The protein below binds the small molecule below.
Small molecule (SMILES): Nc1ncnc2c1ncn2[C@@H]1O[C@H](CO)[C@@H](O)[C@H]1O

Sequence of chain 2.B:
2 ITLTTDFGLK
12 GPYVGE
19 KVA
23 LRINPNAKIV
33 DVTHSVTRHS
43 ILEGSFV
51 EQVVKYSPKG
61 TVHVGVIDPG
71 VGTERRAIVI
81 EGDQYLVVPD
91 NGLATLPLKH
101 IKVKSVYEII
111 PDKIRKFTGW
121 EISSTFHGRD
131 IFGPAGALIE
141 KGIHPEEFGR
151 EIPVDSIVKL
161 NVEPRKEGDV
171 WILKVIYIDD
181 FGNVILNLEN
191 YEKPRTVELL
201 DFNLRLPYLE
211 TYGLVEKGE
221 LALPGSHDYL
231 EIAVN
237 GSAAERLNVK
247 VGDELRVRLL

Binding-site contacts:
Ligand atom C8 contacts residue PHE181 of chain 2.C at 3.5 Å (hydrophobic).
Ligand atom O5' contacts residue PRO69 of chain 2.B at 3.4 Å.
Ligand atom C5' contacts residue ILE67 of chain 2.B at 3.1 Å (hydrophobic).
Ligand atom C5' contacts residue ASP68 of chain 2.B at 2.4 Å.
Ligand atom O5' contacts residue HIS41 of chain 2.B at 2.6 Å.
Ligand atom O4' contacts residue PRO69 of chain 2.B at 3.6 Å.
Ligand atom O5' contacts residue ILE67 of chain 2.B at 3.5 Å.
Ligand atom C2 contacts residue TYR212 of chain 2.C at 3.6 Å (hydrophobic).
Ligand atom N7 contacts residue ASN183 of chain 2.C at 3.0 Å (h-bond).
Ligand atom C8 contacts residue TYR212 of chain 2.C at 3.5 Å (hydrophobic).
Ligand atom O4' contacts residue HIS41 of chain 2.B at 3.0 Å (h-bond).
Ligand atom C1' contacts residue ASP68 of chain 2.B at 3.6 Å.
Ligand atom C5 contacts residue TYR212 of chain 2.C at 3.5 Å (hydrophobic).
Ligand atom O3' contacts residue ASP68 of chain 2.B at 3.5 Å (salt-bridge).
Ligand atom O5' contacts residue ASP7 of chain 2.B at 2.3 Å (salt-bridge).
Ligand atom N1 contacts residue TYR212 of chain 2.C at 3.5 Å.
Ligand atom C4 contacts residue HIS41 of chain 2.B at 3.2 Å.
Ligand atom N3 contacts residue TYR212 of chain 2.C at 3.6 Å.
Ligand atom N6 contacts residue TYR212 of chain 2.C at 3.4 Å.
Ligand atom C5' contacts residue ASP7 of chain 2.B at 2.7 Å.
Ligand atom C4 contacts residue TYR212 of chain 2.C at 3.4 Å (hydrophobic).
Ligand atom C2 contacts residue HIS41 of chain 2.B at 3.3 Å.
Ligand atom C2 contacts residue MSE236 of chain 2.C at 3.5 Å.
Ligand atom C3' contacts residue ASP68 of chain 2.B at 2.7 Å.
Ligand atom N7 contacts residue TYR212 of chain 2.C at 3.3 Å.
Ligand atom C4' contacts residue ASP7 of chain 2.B at 3.0 Å.
Ligand atom C5' contacts residue PRO69 of chain 2.B at 3.0 Å (hydrophobic).
Ligand atom C2' contacts residue ASP68 of chain 2.B at 2.8 Å.
Ligand atom O2' contacts residue THR125 of chain 2.B at 3.6 Å (h-bond).
Ligand atom N6 contacts residue VAL234 of chain 2.C at 3.1 Å (h-bond).
Ligand atom C4' contacts residue ASP68 of chain 2.B at 3.2 Å.
Ligand atom O4' contacts residue ASP68 of chain 2.B at 3.2 Å (salt-bridge).
Ligand atom N9 contacts residue TYR212 of chain 2.C at 3.6 Å.
Ligand atom N6 contacts residue ASN183 of chain 2.C at 2.9 Å (h-bond).
Ligand atom N3 contacts residue HIS41 of chain 2.B at 3.0 Å.
Ligand atom C6 contacts residue TYR212 of chain 2.C at 3.3 Å (hydrophobic).
Ligand atom O3' contacts residue ASP7 of chain 2.B at 3.3 Å (salt-bridge).
Ligand atom N1 contacts residue MSE236 of chain 2.C at 2.8 Å (h-bond).
Ligand atom O3' contacts residue PHE8 of chain 2.B at 3.3 Å.
Ligand atom N7 contacts residue PHE181 of chain 2.C at 3.6 Å.

Sequence of chain 2.C:
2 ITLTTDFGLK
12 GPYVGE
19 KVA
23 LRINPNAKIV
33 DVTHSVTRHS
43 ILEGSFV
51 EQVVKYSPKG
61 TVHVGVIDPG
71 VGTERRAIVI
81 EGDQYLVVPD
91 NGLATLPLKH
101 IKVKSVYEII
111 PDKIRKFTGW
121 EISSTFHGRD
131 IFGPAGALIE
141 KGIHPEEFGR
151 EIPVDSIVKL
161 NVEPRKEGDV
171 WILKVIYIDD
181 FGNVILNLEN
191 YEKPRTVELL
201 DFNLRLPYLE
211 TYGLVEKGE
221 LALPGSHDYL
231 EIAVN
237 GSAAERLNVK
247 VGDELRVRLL